Binding-site contacts:
Ligand atom C1 contacts residue ASN291 of chain 1.A at 3.1 Å.
Ligand atom C8 contacts residue ASN280 of chain 1.A at 3.6 Å.
Ligand atom N2 contacts residue ASN291 of chain 1.A at 2.6 Å.
Ligand atom C8 contacts residue ASN291 of chain 1.A at 3.7 Å.
Ligand atom C3 contacts residue ASN291 of chain 1.A at 4.2 Å.
Ligand atom O1 contacts residue ASN291 of chain 1.A at 2.4 Å (h-bond).
Ligand atom C2 contacts residue ASN291 of chain 1.A at 3.4 Å.
Ligand atom O5 contacts residue ASN291 of chain 1.A at 4.5 Å.
Ligand atom C7 contacts residue ASN291 of chain 1.A at 3.3 Å.
Ligand atom O7 contacts residue ASN291 of chain 1.A at 4.2 Å.
Ligand atom C8 contacts residue THR281 of chain 1.A at 4.4 Å.

This small molecule binds to this protein.
Small molecule (SMILES): CC(=O)N[C@@H]1[C@@H](O)[C@H](O)[C@@H](CO)O[C@H]1O

Sequence of chain 1.A:
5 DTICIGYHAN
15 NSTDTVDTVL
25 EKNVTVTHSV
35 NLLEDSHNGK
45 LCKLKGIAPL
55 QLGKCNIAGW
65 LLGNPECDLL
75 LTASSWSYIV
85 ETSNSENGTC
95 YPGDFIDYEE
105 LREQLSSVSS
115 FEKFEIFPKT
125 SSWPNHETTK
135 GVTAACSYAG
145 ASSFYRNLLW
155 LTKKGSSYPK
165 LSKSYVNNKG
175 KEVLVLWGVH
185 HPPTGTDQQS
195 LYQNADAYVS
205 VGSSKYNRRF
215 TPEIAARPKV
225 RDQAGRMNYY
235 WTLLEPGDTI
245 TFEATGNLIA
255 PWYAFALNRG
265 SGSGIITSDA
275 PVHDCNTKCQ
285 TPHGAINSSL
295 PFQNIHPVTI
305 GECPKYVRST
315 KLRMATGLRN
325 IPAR